Binding-site contacts:
Ligand atom C1 contacts residue ASN1121 of chain 1.A at 1.4 Å.
Ligand atom C5 contacts residue ASN1121 of chain 1.A at 3.7 Å.
Ligand atom C3 contacts residue ASN1121 of chain 1.A at 3.8 Å.
Ligand atom O7 contacts residue ASN1121 of chain 1.A at 4.1 Å.
Ligand atom N2 contacts residue ASN1121 of chain 1.A at 2.9 Å (h-bond).
Ligand atom C7 contacts residue ASN1121 of chain 1.A at 3.7 Å.
Ligand atom O5 contacts residue ASN1121 of chain 1.A at 2.4 Å (h-bond).
Ligand atom C4 contacts residue ASN1121 of chain 1.A at 4.2 Å.
Ligand atom C2 contacts residue ASN1121 of chain 1.A at 2.5 Å.

A protein and the small-molecule ligand that binds it are described below.
Small molecule (SMILES): CC(=O)N[C@H]1[C@H](O[C@H]2[C@H](O)[C@@H](NC(C)=O)CO[C@@H]2CO)O[C@H](CO)[C@@H](O)[C@@H]1O

Sequence of chain 1.A:
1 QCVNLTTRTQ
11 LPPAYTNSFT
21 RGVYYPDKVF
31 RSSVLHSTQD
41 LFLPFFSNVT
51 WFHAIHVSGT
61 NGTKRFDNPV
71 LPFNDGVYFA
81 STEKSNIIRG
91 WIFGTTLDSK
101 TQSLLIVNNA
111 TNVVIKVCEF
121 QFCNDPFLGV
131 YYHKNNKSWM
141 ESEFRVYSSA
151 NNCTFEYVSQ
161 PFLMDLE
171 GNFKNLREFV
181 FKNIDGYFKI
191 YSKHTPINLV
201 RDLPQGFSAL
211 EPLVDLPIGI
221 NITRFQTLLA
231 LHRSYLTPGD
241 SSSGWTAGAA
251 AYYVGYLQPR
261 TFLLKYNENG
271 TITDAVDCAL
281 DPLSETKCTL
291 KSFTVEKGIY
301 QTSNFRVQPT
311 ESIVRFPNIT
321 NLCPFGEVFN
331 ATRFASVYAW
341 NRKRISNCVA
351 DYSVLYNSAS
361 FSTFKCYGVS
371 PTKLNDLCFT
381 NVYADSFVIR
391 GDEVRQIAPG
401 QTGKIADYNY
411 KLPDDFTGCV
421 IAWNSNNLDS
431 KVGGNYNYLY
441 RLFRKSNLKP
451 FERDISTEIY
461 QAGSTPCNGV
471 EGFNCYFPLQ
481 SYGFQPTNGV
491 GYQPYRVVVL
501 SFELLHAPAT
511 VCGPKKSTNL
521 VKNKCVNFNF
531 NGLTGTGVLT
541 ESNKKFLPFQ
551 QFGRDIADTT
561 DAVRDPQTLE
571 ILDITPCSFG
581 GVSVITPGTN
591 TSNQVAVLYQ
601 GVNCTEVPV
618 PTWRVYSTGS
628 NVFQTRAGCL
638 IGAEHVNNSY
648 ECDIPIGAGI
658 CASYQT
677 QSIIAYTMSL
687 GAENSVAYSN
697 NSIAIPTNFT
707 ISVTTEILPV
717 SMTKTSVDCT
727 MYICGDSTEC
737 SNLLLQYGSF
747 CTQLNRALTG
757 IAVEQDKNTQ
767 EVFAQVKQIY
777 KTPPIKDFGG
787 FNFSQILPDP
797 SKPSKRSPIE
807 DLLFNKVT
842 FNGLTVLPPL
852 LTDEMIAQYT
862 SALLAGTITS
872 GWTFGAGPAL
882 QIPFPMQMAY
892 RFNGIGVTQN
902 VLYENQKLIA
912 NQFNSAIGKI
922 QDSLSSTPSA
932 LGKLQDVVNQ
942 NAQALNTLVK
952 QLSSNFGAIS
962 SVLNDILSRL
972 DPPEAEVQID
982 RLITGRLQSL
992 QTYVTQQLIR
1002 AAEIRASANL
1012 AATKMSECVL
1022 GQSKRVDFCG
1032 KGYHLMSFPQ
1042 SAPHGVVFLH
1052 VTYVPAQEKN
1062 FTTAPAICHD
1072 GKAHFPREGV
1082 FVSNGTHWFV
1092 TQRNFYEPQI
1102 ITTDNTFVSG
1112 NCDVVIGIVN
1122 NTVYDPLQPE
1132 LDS